A protein and the small-molecule ligand that binds it are described below.
Small molecule (SMILES): COc1nncc2c(C)n(C)c(C)c12

Binding-site contacts:
Ligand atom N1 contacts residue 7B31 of chain 1.K at 3.3 Å (h-bond).
Ligand atom C5 contacts residue PHE291 of chain 1.A at 3.9 Å (hydrophobic).
Ligand atom C6 contacts residue PHE291 of chain 1.A at 4.4 Å (hydrophobic).
Ligand atom C contacts residue GLY281 of chain 1.A at 3.8 Å.
Ligand atom C7 contacts residue 7B31 of chain 1.K at 3.6 Å.
Ligand atom C4 contacts residue PHE291 of chain 1.A at 3.5 Å (hydrophobic).
Ligand atom C contacts residue 7B31 of chain 1.K at 3.6 Å.
Ligand atom C6 contacts residue TYR226 of chain 1.A at 4.2 Å (hydrophobic).
Ligand atom C5 contacts residue 7B31 of chain 1.K at 3.7 Å.
Ligand atom C2 contacts residue 7B31 of chain 1.K at 3.5 Å.
Ligand atom C3 contacts residue PHE291 of chain 1.A at 3.5 Å (hydrophobic).
Ligand atom C3 contacts residue 7B31 of chain 1.K at 3.5 Å.
Ligand atom C1 contacts residue PHE291 of chain 1.A at 3.6 Å (hydrophobic).
Ligand atom N2 contacts residue 7B31 of chain 1.K at 3.5 Å.
Ligand atom C contacts residue PHE291 of chain 1.A at 3.7 Å (hydrophobic).
Ligand atom O contacts residue PHE291 of chain 1.A at 3.6 Å.
Ligand atom C8 contacts residue 7B31 of chain 1.K at 3.6 Å.
Ligand atom C8 contacts residue PHE291 of chain 1.A at 4.3 Å (hydrophobic).
Ligand atom C1 contacts residue 7B31 of chain 1.K at 3.5 Å.
Ligand atom C contacts residue PRO282 of chain 1.A at 3.3 Å (hydrophobic).
Ligand atom C7 contacts residue PHE291 of chain 1.A at 3.7 Å (hydrophobic).
Ligand atom C8 contacts residue ASP15 of chain 1.A at 3.6 Å.
Ligand atom N contacts residue 7B31 of chain 1.K at 3.6 Å (h-bond).
Ligand atom C8 contacts residue PHE280 of chain 1.A at 4.0 Å (hydrophobic).
Ligand atom C4 contacts residue 7B31 of chain 1.K at 3.5 Å.
Ligand atom N contacts residue ILE283 of chain 1.A at 4.2 Å.
Ligand atom C6 contacts residue LEU224 of chain 1.A at 3.6 Å (hydrophobic).
Ligand atom C9 contacts residue 7B31 of chain 1.K at 3.5 Å.
Ligand atom C contacts residue PHE280 of chain 1.A at 3.3 Å (hydrophobic).
Ligand atom C6 contacts residue 7B31 of chain 1.K at 4.1 Å.
Ligand atom C2 contacts residue PHE291 of chain 1.A at 3.6 Å (hydrophobic).
Ligand atom N1 contacts residue PHE291 of chain 1.A at 3.6 Å.
Ligand atom O contacts residue PHE280 of chain 1.A at 3.8 Å.
Ligand atom N2 contacts residue LEU224 of chain 1.A at 4.2 Å.
Ligand atom N contacts residue PHE291 of chain 1.A at 3.7 Å.
Ligand atom C9 contacts residue PHE291 of chain 1.A at 3.4 Å (hydrophobic).
Ligand atom C contacts residue ILE283 of chain 1.A at 4.2 Å (hydrophobic).
Ligand atom N1 contacts residue ILE283 of chain 1.A at 4.5 Å.
Ligand atom O contacts residue 7B31 of chain 1.K at 3.6 Å.
Ligand atom N2 contacts residue PHE291 of chain 1.A at 3.7 Å.

Sequence of chain 1.A:
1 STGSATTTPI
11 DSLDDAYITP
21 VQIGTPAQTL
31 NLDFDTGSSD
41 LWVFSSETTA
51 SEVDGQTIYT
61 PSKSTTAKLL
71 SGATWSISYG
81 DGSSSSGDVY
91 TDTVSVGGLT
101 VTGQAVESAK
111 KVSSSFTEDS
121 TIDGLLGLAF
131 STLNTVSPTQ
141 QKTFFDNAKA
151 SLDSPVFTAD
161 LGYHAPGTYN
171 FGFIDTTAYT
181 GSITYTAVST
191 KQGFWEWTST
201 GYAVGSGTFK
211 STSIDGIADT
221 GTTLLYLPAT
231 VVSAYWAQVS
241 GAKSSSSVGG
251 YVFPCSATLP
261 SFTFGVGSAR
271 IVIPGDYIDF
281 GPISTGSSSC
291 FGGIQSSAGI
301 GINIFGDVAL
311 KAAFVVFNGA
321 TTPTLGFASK